Sequence of chain 4.GA:
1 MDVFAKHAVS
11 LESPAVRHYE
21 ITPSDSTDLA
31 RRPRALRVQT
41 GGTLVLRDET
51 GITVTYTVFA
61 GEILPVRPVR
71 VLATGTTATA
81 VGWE

Sequence of chain 4.HA:
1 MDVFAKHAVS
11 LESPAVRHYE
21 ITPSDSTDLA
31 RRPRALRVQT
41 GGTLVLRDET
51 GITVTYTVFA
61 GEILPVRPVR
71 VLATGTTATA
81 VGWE

Sequence of chain 4.DA:
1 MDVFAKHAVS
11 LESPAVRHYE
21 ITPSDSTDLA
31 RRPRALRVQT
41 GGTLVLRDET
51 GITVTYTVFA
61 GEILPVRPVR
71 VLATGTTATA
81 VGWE

Sequence of chain 4.EA:
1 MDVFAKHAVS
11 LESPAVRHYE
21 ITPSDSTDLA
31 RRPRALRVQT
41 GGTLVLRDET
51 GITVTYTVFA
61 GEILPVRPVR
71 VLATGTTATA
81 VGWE

Binding-site contacts:
Ligand atom CG contacts residue ALA35 of chain 4.GA at 3.8 Å (hydrophobic).
Ligand atom O contacts residue GLU12 of chain 4.HA at 2.7 Å (salt-bridge).
Ligand atom CB contacts residue PRO65 of chain 4.GA at 3.7 Å (hydrophobic).
Ligand atom CA contacts residue GLU12 of chain 4.HA at 3.3 Å.
Ligand atom CA contacts residue GLU12 of chain 4.FA at 3.3 Å.
Ligand atom CD1 contacts residue LEU11 of chain 4.FA at 3.7 Å (hydrophobic).
Ligand atom O contacts residue PRO65 of chain 4.HA at 3.2 Å.
Ligand atom CG1 contacts residue PRO65 of chain 4.GA at 3.6 Å (hydrophobic).
Ligand atom CD2 contacts residue LEU11 of chain 4.GA at 3.7 Å (hydrophobic).
Ligand atom CD1 contacts residue SER13 of chain 4.EA at 3.3 Å.
Ligand atom CB contacts residue GLU12 of chain 4.DA at 3.2 Å.
Ligand atom CD1 contacts residue SER13 of chain 4.GA at 3.8 Å.
Ligand atom O contacts residue ILE63 of chain 4.EA at 3.5 Å.
Ligand atom CA contacts residue PRO65 of chain 4.EA at 3.7 Å (hydrophobic).
Ligand atom CB contacts residue PRO14 of chain 4.EA at 3.7 Å (hydrophobic).
Ligand atom C contacts residue PRO65 of chain 4.HA at 3.8 Å (hydrophobic).
Ligand atom O contacts residue PRO65 of chain 4.DA at 3.4 Å.
Ligand atom CD2 contacts residue ALA35 of chain 4.GA at 3.8 Å (hydrophobic).
Ligand atom O contacts residue GLU12 of chain 4.EA at 3.3 Å (salt-bridge).
Ligand atom C contacts residue GLU12 of chain 4.EA at 3.7 Å.
Ligand atom CB contacts residue SER13 of chain 4.GA at 3.5 Å.
Ligand atom CD2 contacts residue PRO14 of chain 4.EA at 3.7 Å (hydrophobic).
Ligand atom N contacts residue GLU12 of chain 4.FA at 3.5 Å (salt-bridge).
Ligand atom N contacts residue GLU12 of chain 4.DA at 3.7 Å.
Ligand atom C contacts residue GLU12 of chain 4.HA at 3.4 Å.
Ligand atom CD1 contacts residue ALA35 of chain 4.FA at 3.7 Å (hydrophobic).
Ligand atom CG2 contacts residue ALA35 of chain 4.EA at 3.7 Å (hydrophobic).
Ligand atom CD1 contacts residue ALA35 of chain 4.DA at 3.7 Å (hydrophobic).
Ligand atom CB contacts residue PRO14 of chain 4.DA at 3.8 Å (hydrophobic).
Ligand atom CB contacts residue PRO65 of chain 4.FA at 3.7 Å (hydrophobic).
Ligand atom CG contacts residue SER13 of chain 4.HA at 3.7 Å.
Ligand atom CD2 contacts residue SER13 of chain 4.HA at 3.8 Å.
Ligand atom O contacts residue PRO65 of chain 4.EA at 3.5 Å.
Ligand atom N contacts residue GLU12 of chain 4.GA at 3.6 Å (salt-bridge).
Ligand atom CD2 contacts residue PRO65 of chain 4.EA at 3.6 Å (hydrophobic).
Ligand atom CD2 contacts residue PRO65 of chain 4.FA at 3.8 Å (hydrophobic).
Ligand atom O contacts residue LEU11 of chain 4.FA at 3.7 Å.
Ligand atom N contacts residue PRO65 of chain 4.FA at 3.8 Å.
Ligand atom O contacts residue PRO65 of chain 4.HA at 3.8 Å.
Ligand atom CD2 contacts residue ALA15 of chain 4.HA at 3.5 Å (hydrophobic).

Sequence of chain 4.FA:
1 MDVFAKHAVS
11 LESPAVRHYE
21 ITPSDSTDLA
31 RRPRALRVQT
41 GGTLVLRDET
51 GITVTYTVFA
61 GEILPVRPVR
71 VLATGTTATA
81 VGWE

This protein binds this small molecule.
Small molecule (SMILES): CC[C@H](C)[C@H](N)C(=O)N[C@@H](C)C(=O)N[C@@H](CC(C)C)C(=O)NCC(=O)N[C@@H](CC(C)C)C(=O)NCC(=O)N[C@@H](CC(C)C)C(=O)NCC(=O)N[C@@H](CC(C)C)C(=O)N[C@@H](C)C=O